Sequence of chain 1.F:
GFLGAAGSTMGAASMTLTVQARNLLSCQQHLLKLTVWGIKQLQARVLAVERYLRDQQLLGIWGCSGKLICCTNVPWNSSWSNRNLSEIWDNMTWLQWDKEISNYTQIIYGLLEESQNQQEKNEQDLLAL

Binding-site contacts:
Ligand atom C1 contacts residue GLU110 of chain 1.F at 3.8 Å.
Ligand atom C4 contacts residue ASN107 of chain 1.F at 4.2 Å.
Ligand atom C8 contacts residue ASN107 of chain 1.F at 4.0 Å.
Ligand atom O5 contacts residue GLU110 of chain 1.F at 3.5 Å (salt-bridge).
Ligand atom C3 contacts residue ASN107 of chain 1.F at 3.8 Å.
Ligand atom C7 contacts residue ASN107 of chain 1.F at 3.4 Å.
Ligand atom O5 contacts residue ASN107 of chain 1.F at 2.4 Å (h-bond).
Ligand atom C5 contacts residue ASN107 of chain 1.F at 3.7 Å.
Ligand atom C8 contacts residue SER109 of chain 1.F at 4.0 Å.
Ligand atom C2 contacts residue ASN107 of chain 1.F at 2.5 Å.
Ligand atom N2 contacts residue ASN107 of chain 1.F at 2.9 Å (h-bond).
Ligand atom N2 contacts residue SER109 of chain 1.F at 4.1 Å.
Ligand atom O7 contacts residue ASN107 of chain 1.F at 3.6 Å.
Ligand atom C5 contacts residue GLU110 of chain 1.F at 4.2 Å.
Ligand atom C1 contacts residue ASN107 of chain 1.F at 1.5 Å.

This protein binds this small molecule.
Small molecule (SMILES): CC(=O)N[C@@H]1[C@@H](O)[C@H](O)[C@@H](CO)O[C@H]1O